A small-molecule ligand and the protein it binds are described below.
Small molecule (SMILES): CC(=O)N[C@@H]1[C@@H](O)[C@H](O)[C@@H](CO)O[C@H]1O

Binding-site contacts:
Ligand atom C4 contacts residue ASN340 of chain 1.A at 4.2 Å.
Ligand atom O5 contacts residue ASN340 of chain 1.A at 2.4 Å (h-bond).
Ligand atom C1 contacts residue ASN340 of chain 1.A at 1.4 Å.
Ligand atom C2 contacts residue ASN340 of chain 1.A at 2.5 Å.
Ligand atom C8 contacts residue ASP341 of chain 1.A at 3.9 Å.
Ligand atom N2 contacts residue ASN340 of chain 1.A at 2.6 Å (h-bond).
Ligand atom C5 contacts residue ASN340 of chain 1.A at 3.7 Å.
Ligand atom O7 contacts residue ASN340 of chain 1.A at 3.8 Å.
Ligand atom O7 contacts residue MET339 of chain 1.A at 4.2 Å.
Ligand atom C7 contacts residue ASN340 of chain 1.A at 3.1 Å.
Ligand atom C3 contacts residue ASN340 of chain 1.A at 3.8 Å.
Ligand atom C8 contacts residue ASN340 of chain 1.A at 3.5 Å.

Sequence of chain 1.A:
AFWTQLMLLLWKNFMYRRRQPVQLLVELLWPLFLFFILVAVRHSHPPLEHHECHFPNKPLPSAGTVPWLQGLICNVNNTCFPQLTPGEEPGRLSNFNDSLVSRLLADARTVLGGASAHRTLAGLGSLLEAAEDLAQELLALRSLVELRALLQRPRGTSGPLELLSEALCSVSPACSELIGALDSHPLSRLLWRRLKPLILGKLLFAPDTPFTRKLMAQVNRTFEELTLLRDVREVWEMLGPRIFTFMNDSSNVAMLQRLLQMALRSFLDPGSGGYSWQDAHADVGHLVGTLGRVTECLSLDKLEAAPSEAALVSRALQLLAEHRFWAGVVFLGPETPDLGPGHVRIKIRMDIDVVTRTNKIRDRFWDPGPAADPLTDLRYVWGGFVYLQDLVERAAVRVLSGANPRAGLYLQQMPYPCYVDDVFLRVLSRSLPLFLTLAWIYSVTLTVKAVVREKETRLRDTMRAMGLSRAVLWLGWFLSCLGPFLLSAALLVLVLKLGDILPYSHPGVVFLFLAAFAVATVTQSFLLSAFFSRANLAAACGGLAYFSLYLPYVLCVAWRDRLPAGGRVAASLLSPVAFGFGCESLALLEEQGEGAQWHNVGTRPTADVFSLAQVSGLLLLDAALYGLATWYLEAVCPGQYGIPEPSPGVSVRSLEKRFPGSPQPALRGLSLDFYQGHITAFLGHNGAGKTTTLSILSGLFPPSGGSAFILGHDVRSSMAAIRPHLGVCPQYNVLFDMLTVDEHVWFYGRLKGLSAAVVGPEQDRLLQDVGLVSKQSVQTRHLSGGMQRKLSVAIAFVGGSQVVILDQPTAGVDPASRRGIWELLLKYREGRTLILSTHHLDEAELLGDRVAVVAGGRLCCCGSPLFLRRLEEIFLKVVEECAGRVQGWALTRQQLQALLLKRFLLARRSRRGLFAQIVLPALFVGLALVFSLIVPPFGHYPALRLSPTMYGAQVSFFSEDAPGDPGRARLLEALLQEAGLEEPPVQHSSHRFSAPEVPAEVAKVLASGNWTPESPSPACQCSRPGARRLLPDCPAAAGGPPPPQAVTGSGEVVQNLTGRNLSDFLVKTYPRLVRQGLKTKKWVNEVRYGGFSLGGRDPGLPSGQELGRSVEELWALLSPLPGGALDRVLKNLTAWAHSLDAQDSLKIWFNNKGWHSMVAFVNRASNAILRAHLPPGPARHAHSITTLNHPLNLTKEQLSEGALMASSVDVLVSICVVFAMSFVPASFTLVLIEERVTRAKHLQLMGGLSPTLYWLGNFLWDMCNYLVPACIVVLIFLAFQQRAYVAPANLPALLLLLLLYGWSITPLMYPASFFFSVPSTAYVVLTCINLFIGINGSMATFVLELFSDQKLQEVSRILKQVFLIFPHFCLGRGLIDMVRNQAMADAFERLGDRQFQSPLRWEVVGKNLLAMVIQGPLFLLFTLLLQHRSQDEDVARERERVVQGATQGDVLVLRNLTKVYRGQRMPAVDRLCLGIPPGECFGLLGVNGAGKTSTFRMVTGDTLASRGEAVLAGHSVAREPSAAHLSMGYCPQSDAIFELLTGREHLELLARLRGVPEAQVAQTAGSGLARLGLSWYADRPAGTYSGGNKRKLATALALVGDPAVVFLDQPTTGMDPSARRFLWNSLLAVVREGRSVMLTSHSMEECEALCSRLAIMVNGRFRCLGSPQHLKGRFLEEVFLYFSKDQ